Binding-site contacts:
Ligand atom C2 contacts residue ASN113 of chain 1.B at 2.4 Å.
Ligand atom C7 contacts residue GLY60 of chain 1.B at 4.4 Å.
Ligand atom C5 contacts residue ASN113 of chain 1.B at 3.6 Å.
Ligand atom O7 contacts residue ASN113 of chain 1.B at 4.3 Å.
Ligand atom C8 contacts residue GLY60 of chain 1.B at 3.3 Å.
Ligand atom C7 contacts residue ASN113 of chain 1.B at 3.9 Å.
Ligand atom C1 contacts residue ASN113 of chain 1.B at 1.4 Å.
Ligand atom N2 contacts residue ASN113 of chain 1.B at 3.0 Å (h-bond).
Ligand atom O5 contacts residue ASN113 of chain 1.B at 2.3 Å (h-bond).
Ligand atom C4 contacts residue ASN113 of chain 1.B at 4.2 Å.
Ligand atom C3 contacts residue ASN113 of chain 1.B at 3.8 Å.

Sequence of chain 1.B:
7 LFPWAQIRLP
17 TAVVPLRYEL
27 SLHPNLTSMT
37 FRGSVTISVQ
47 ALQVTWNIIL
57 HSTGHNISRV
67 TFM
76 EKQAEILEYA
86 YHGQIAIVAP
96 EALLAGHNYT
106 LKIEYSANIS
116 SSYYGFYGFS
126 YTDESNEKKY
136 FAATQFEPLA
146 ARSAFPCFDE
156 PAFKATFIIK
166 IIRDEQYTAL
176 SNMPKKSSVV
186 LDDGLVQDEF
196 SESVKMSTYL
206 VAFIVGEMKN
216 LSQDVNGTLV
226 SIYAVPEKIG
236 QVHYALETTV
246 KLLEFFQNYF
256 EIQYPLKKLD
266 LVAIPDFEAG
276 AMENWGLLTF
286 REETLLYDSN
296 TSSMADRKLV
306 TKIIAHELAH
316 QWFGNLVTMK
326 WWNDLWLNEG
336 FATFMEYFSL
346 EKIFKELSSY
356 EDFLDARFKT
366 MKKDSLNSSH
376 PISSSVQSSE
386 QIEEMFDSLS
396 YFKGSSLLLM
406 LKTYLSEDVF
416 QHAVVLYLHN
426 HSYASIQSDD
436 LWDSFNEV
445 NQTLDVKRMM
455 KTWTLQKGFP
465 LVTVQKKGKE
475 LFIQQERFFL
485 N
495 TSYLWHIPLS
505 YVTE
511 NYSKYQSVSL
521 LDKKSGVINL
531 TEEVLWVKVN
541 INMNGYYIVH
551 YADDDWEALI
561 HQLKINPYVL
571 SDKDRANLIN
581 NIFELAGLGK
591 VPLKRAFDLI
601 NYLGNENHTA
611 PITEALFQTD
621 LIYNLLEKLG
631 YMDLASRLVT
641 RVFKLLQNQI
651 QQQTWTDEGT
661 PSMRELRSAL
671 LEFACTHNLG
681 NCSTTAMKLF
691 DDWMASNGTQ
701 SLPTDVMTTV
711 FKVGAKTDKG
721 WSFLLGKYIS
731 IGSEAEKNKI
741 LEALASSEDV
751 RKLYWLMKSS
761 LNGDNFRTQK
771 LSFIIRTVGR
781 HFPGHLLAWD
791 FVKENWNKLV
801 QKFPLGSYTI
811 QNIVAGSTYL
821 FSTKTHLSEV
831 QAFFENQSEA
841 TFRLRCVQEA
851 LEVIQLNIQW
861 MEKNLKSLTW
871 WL

This protein binds this small molecule.
Small molecule (SMILES): CC(=O)N[C@@H]1[C@@H](O)[C@H](O)[C@@H](CO)O[C@H]1O